Sequence of chain 1.A:
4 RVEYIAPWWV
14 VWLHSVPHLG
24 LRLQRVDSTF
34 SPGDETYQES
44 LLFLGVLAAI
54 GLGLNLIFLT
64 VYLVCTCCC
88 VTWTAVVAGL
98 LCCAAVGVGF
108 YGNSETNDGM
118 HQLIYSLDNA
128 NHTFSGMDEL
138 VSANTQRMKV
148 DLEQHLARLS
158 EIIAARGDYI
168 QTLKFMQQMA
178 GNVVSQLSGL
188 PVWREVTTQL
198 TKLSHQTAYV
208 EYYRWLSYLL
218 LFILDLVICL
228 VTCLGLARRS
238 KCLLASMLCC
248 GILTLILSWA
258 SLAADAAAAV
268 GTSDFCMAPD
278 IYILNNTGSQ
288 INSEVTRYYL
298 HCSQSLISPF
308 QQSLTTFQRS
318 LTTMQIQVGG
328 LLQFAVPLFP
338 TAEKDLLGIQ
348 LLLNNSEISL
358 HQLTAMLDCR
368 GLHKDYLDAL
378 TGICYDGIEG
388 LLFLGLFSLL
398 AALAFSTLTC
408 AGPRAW

Binding-site contacts:
Ligand atom C7 contacts residue ASN128 of chain 1.A at 3.8 Å.
Ligand atom N2 contacts residue ASP125 of chain 1.A at 4.5 Å.
Ligand atom O5 contacts residue SER132 of chain 1.A at 4.0 Å.
Ligand atom C7 contacts residue ASP125 of chain 1.A at 4.0 Å.
Ligand atom N2 contacts residue ASN128 of chain 1.A at 2.9 Å (h-bond).
Ligand atom C6 contacts residue SER132 of chain 1.A at 3.5 Å.
Ligand atom O5 contacts residue THR194 of chain 1.A at 4.3 Å.
Ligand atom C2 contacts residue THR198 of chain 1.A at 4.0 Å.
Ligand atom C4 contacts residue ASN128 of chain 1.A at 4.2 Å.
Ligand atom O5 contacts residue THR198 of chain 1.A at 4.2 Å.
Ligand atom C3 contacts residue ASN128 of chain 1.A at 3.8 Å.
Ligand atom C3 contacts residue THR198 of chain 1.A at 4.5 Å.
Ligand atom C6 contacts residue THR195 of chain 1.A at 3.9 Å.
Ligand atom C1 contacts residue THR198 of chain 1.A at 3.3 Å.
Ligand atom N2 contacts residue THR198 of chain 1.A at 3.8 Å.
Ligand atom O7 contacts residue ASN128 of chain 1.A at 4.2 Å.
Ligand atom O6 contacts residue THR195 of chain 1.A at 2.9 Å (h-bond).
Ligand atom O6 contacts residue ARG191 of chain 1.A at 4.2 Å.
Ligand atom O5 contacts residue ASN128 of chain 1.A at 2.4 Å (h-bond).
Ligand atom C8 contacts residue ASP125 of chain 1.A at 3.4 Å.
Ligand atom C6 contacts residue THR194 of chain 1.A at 4.2 Å.
Ligand atom C2 contacts residue ASN128 of chain 1.A at 2.5 Å.
Ligand atom C6 contacts residue ASN128 of chain 1.A at 4.4 Å.
Ligand atom C5 contacts residue ASN128 of chain 1.A at 3.7 Å.
Ligand atom C1 contacts residue ASN128 of chain 1.A at 1.4 Å.
Ligand atom O6 contacts residue SER132 of chain 1.A at 3.3 Å.
Ligand atom C5 contacts residue SER132 of chain 1.A at 4.3 Å.
Ligand atom C6 contacts residue ARG191 of chain 1.A at 4.3 Å.

This small molecule binds to this protein.
Small molecule (SMILES): CC(=O)N[C@H]1[C@H](O[C@H]2[C@H](O)[C@@H](NC(C)=O)CO[C@@H]2CO)O[C@H](CO)[C@@H](O[C@@H]2O[C@H](CO)[C@@H](O)[C@H](O)[C@@H]2O)[C@@H]1O